Sequence of chain 1.B:
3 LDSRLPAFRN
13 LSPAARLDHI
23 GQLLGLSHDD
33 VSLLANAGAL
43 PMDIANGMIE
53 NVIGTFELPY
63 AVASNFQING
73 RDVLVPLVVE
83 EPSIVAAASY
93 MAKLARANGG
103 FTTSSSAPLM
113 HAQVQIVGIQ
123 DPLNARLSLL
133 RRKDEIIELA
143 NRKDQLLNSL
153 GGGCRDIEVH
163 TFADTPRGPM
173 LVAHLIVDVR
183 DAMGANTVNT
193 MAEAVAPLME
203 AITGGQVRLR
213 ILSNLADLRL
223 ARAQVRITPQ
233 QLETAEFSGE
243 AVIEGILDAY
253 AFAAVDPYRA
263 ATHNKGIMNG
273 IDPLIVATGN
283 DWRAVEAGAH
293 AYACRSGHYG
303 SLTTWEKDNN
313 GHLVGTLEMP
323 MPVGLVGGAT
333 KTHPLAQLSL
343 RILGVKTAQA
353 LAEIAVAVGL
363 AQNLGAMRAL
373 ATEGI

Binding-site contacts:
Ligand atom C8 contacts residue GLU83 of chain 1.A at 3.6 Å.
Ligand atom O3 contacts residue LEU372 of chain 1.A at 3.5 Å.
Ligand atom O4 contacts residue ARG261 of chain 1.A at 3.5 Å (salt-bridge).
Ligand atom O3 contacts residue THR264 of chain 1.A at 3.6 Å.
Ligand atom C2 contacts residue COA1 of chain 1.D at 3.5 Å.
Ligand atom C5 contacts residue THR264 of chain 1.A at 3.7 Å.
Ligand atom C8 contacts residue LYS267 of chain 1.A at 4.0 Å.
Ligand atom O4 contacts residue HIS265 of chain 1.A at 4.0 Å.
Ligand atom C5 contacts residue ARG261 of chain 1.A at 3.3 Å.
Ligand atom C4 contacts residue THR264 of chain 1.A at 3.7 Å.
Ligand atom C8 contacts residue COA1 of chain 1.D at 3.4 Å.
Ligand atom O8 contacts residue LYS267 of chain 1.A at 2.8 Å (salt-bridge).
Ligand atom C6 contacts residue ILE213 of chain 1.B at 4.5 Å (hydrophobic).
Ligand atom C2 contacts residue GLY268 of chain 1.A at 4.4 Å.
Ligand atom C5 contacts residue LEU372 of chain 1.A at 4.0 Å (hydrophobic).
Ligand atom O7 contacts residue ILE213 of chain 1.B at 3.8 Å.
Ligand atom C2 contacts residue ASN271 of chain 1.A at 3.7 Å.
Ligand atom O7 contacts residue LEU214 of chain 1.B at 4.2 Å.
Ligand atom C6 contacts residue ILE377 of chain 1.A at 3.5 Å (hydrophobic).
Ligand atom O8 contacts residue ASN271 of chain 1.A at 3.1 Å (h-bond).
Ligand atom O7 contacts residue THR264 of chain 1.A at 3.8 Å.
Ligand atom C3 contacts residue COA1 of chain 1.D at 4.3 Å.
Ligand atom O4 contacts residue LEU372 of chain 1.A at 4.0 Å.
Ligand atom O3 contacts residue ARG261 of chain 1.A at 2.5 Å (salt-bridge).
Ligand atom C6 contacts residue COA1 of chain 1.D at 3.9 Å.
Ligand atom C8 contacts residue ASN271 of chain 1.A at 3.8 Å.
Ligand atom C6 contacts residue ALA368 of chain 1.A at 4.1 Å (hydrophobic).
Ligand atom O4 contacts residue ALA368 of chain 1.A at 3.5 Å.
Ligand atom C4 contacts residue ALA368 of chain 1.A at 3.9 Å (hydrophobic).
Ligand atom C4 contacts residue GLY268 of chain 1.A at 3.9 Å.
Ligand atom O8 contacts residue COA1 of chain 1.D at 3.8 Å.
Ligand atom O4 contacts residue THR264 of chain 1.A at 3.9 Å.
Ligand atom O3 contacts residue ILE213 of chain 1.B at 4.0 Å.
Ligand atom O8 contacts residue GLU83 of chain 1.A at 2.8 Å (salt-bridge).
Ligand atom C5 contacts residue ALA368 of chain 1.A at 3.9 Å (hydrophobic).

A small-molecule ligand and the protein it binds are described below.
Small molecule (SMILES): C[C@@](O)(CCO)CC(=O)[O-]

Sequence of chain 1.A:
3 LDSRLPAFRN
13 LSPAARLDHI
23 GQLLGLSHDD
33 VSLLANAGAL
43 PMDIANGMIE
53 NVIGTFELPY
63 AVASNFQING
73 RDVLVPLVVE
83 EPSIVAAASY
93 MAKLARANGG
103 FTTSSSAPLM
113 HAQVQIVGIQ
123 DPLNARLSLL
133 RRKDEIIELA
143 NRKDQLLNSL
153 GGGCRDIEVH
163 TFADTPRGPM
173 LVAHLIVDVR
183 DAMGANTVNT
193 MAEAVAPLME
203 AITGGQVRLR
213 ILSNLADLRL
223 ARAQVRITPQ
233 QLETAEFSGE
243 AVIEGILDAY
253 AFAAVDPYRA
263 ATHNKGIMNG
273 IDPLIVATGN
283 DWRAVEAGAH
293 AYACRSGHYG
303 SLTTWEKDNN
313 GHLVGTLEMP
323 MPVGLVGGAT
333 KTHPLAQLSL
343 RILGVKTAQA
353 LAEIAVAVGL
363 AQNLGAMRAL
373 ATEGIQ